Sequence of chain 1.A:
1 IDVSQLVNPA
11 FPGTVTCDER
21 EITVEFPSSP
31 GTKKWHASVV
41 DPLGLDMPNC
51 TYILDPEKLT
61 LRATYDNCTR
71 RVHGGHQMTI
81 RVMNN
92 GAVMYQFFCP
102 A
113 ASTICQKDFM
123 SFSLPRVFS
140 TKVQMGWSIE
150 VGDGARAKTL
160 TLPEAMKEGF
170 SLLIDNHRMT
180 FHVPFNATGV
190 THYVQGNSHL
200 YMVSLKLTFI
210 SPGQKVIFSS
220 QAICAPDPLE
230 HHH

Binding-site contacts:
Ligand atom C1 contacts residue ASN49 of chain 1.A at 1.4 Å.
Ligand atom C8 contacts residue ASN49 of chain 1.A at 3.7 Å.
Ligand atom C4 contacts residue ASN49 of chain 1.A at 4.2 Å.
Ligand atom C3 contacts residue ASN49 of chain 1.A at 3.8 Å.
Ligand atom C7 contacts residue ASN49 of chain 1.A at 3.5 Å.
Ligand atom C8 contacts residue ASN67 of chain 1.A at 3.2 Å.
Ligand atom O5 contacts residue ASN49 of chain 1.A at 2.4 Å (h-bond).
Ligand atom C5 contacts residue ASN49 of chain 1.A at 3.7 Å.
Ligand atom O7 contacts residue ASN67 of chain 1.A at 4.3 Å.
Ligand atom C2 contacts residue ASN49 of chain 1.A at 2.4 Å.
Ligand atom C7 contacts residue ASN67 of chain 1.A at 3.9 Å.
Ligand atom N2 contacts residue ASN49 of chain 1.A at 2.9 Å (h-bond).
Ligand atom O7 contacts residue ASN49 of chain 1.A at 4.4 Å.
Ligand atom C8 contacts residue NAG1 of chain 1.D at 3.9 Å.

This small molecule binds to this protein.
Small molecule (SMILES): CC(=O)N[C@@H]1[C@@H](O)[C@H](O)[C@@H](CO)O[C@H]1O